Binding-site contacts:
Ligand atom C17 contacts residue LEU20 of chain 1.A at 3.8 Å (hydrophobic).
Ligand atom C4 contacts residue VAL28 of chain 1.A at 3.9 Å (hydrophobic).
Ligand atom N2 contacts residue LEU140 of chain 1.A at 3.6 Å.
Ligand atom C10 contacts residue MET89 of chain 1.A at 3.9 Å (hydrophobic).
Ligand atom C9 contacts residue GLY92 of chain 1.A at 3.8 Å.
Ligand atom C3 contacts residue LYS42 of chain 1.A at 3.9 Å.
Ligand atom C8 contacts residue GLY92 of chain 1.A at 3.7 Å.
Ligand atom C19 contacts residue THR22 of chain 1.A at 3.4 Å.
Ligand atom N2 contacts residue LYS42 of chain 1.A at 3.5 Å.
Ligand atom O1 contacts residue MET89 of chain 1.A at 2.7 Å (h-bond).
Ligand atom C3 contacts residue VAL28 of chain 1.A at 3.9 Å (hydrophobic).
Ligand atom C11 contacts residue GLY92 of chain 1.A at 3.7 Å.
Ligand atom C8 contacts residue LEU20 of chain 1.A at 3.7 Å (hydrophobic).
Ligand atom C21 contacts residue GLY23 of chain 1.A at 4.0 Å.
Ligand atom C10 contacts residue GLY92 of chain 1.A at 3.8 Å.
Ligand atom N4 contacts residue MET89 of chain 1.A at 3.6 Å (h-bond).
Ligand atom C11 contacts residue TYR88 of chain 1.A at 3.9 Å (hydrophobic).
Ligand atom N1 contacts residue LEU140 of chain 1.A at 3.6 Å.
Ligand atom N4 contacts residue LEU20 of chain 1.A at 3.1 Å.
Ligand atom O1 contacts residue TYR88 of chain 1.A at 3.6 Å.
Ligand atom C5 contacts residue LEU20 of chain 1.A at 3.6 Å (hydrophobic).
Ligand atom C13 contacts residue ALA90 of chain 1.A at 3.7 Å (hydrophobic).
Ligand atom C1 contacts residue MET89 of chain 1.A at 3.7 Å (hydrophobic).
Ligand atom N1 contacts residue GLU87 of chain 1.A at 2.9 Å (salt-bridge).
Ligand atom C1 contacts residue LEU140 of chain 1.A at 3.9 Å (hydrophobic).
Ligand atom N1 contacts residue ALA40 of chain 1.A at 3.2 Å.
Ligand atom C10 contacts residue ALA90 of chain 1.A at 3.5 Å (hydrophobic).
Ligand atom N1 contacts residue THR86 of chain 1.A at 3.4 Å (h-bond).
Ligand atom C6 contacts residue MET89 of chain 1.A at 3.6 Å (hydrophobic).
Ligand atom C11 contacts residue MET89 of chain 1.A at 3.0 Å (hydrophobic).
Ligand atom C1 contacts residue GLU87 of chain 1.A at 3.8 Å.
Ligand atom C6 contacts residue GLY92 of chain 1.A at 3.6 Å.
Ligand atom C2 contacts residue LEU140 of chain 1.A at 3.9 Å (hydrophobic).
Ligand atom C11 contacts residue LEU20 of chain 1.A at 3.8 Å (hydrophobic).
Ligand atom O1 contacts residue ALA40 of chain 1.A at 3.7 Å.
Ligand atom C7 contacts residue LEU20 of chain 1.A at 3.8 Å (hydrophobic).
Ligand atom C6 contacts residue LEU20 of chain 1.A at 3.4 Å (hydrophobic).
Ligand atom O1 contacts residue GLU87 of chain 1.A at 3.8 Å.
Ligand atom C1 contacts residue ALA40 of chain 1.A at 3.4 Å (hydrophobic).
Ligand atom C7 contacts residue GLY92 of chain 1.A at 3.6 Å.

Sequence of chain 1.A:
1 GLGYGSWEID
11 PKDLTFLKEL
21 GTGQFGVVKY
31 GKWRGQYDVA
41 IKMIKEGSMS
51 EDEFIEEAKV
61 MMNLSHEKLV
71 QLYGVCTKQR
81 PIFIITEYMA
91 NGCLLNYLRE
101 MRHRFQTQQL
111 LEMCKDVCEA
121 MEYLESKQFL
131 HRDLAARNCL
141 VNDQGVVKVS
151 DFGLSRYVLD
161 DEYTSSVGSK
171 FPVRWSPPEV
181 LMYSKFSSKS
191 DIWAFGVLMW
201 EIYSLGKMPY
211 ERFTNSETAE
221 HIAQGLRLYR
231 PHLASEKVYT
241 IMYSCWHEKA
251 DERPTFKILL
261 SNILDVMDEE

This small molecule binds to this protein.
Small molecule (SMILES): NC(=O)c1ncc(N2CCCCC2)nc1Nc1ccc(C2CCNCC2)cc1